Binding-site contacts:
Ligand atom C3 contacts residue ASN361 of chain 1.C at 3.8 Å.
Ligand atom C4 contacts residue ASN361 of chain 1.C at 4.2 Å.
Ligand atom N2 contacts residue ASN361 of chain 1.C at 2.8 Å (h-bond).
Ligand atom C7 contacts residue ASN361 of chain 1.C at 3.6 Å.
Ligand atom O6 contacts residue ASN361 of chain 1.C at 4.2 Å.
Ligand atom O5 contacts residue ASN361 of chain 1.C at 2.4 Å (h-bond).
Ligand atom C5 contacts residue ASN361 of chain 1.C at 3.7 Å.
Ligand atom O7 contacts residue ASN361 of chain 1.C at 4.0 Å.
Ligand atom C2 contacts residue ASN361 of chain 1.C at 2.4 Å.
Ligand atom C8 contacts residue SER357 of chain 1.C at 4.2 Å.
Ligand atom C1 contacts residue ASN361 of chain 1.C at 1.4 Å.

The small molecule below binds the protein below.
Small molecule (SMILES): CC(=O)N[C@@H]1[C@@H](O)[C@H](O)[C@@H](CO)O[C@H]1O

Sequence of chain 1.C:
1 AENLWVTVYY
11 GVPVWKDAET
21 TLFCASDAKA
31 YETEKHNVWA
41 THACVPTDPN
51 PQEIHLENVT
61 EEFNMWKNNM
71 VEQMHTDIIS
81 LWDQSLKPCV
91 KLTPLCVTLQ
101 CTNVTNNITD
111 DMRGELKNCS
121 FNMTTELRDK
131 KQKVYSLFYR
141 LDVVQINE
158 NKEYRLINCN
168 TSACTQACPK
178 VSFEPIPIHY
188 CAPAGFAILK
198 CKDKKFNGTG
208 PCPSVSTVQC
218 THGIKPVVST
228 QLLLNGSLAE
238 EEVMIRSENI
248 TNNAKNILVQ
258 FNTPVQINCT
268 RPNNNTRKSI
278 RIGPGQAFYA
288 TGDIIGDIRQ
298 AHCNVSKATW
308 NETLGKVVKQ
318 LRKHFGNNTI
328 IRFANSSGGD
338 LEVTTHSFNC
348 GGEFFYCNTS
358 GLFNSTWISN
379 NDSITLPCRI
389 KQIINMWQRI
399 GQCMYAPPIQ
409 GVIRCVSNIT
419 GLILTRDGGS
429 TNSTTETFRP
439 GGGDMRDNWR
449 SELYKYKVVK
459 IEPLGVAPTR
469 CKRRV